This protein binds this small molecule.
Small molecule (SMILES): OC[C@H]1O[C@H](Oc2ccc(-c3c(F)c(F)c(F)c(F)c3F)cc2)[C@@H](O)[C@@H](O)[C@@H]1O

Binding-site contacts:
Ligand atom O3 contacts residue PHE142 of chain 1.C at 3.6 Å.
Ligand atom O6 contacts residue ASN46 of chain 1.C at 2.9 Å (h-bond).
Ligand atom O3 contacts residue ASN135 of chain 1.C at 3.6 Å (h-bond).
Ligand atom O6 contacts residue ASP54 of chain 1.C at 2.4 Å (salt-bridge).
Ligand atom C4 contacts residue ASP54 of chain 1.C at 3.2 Å.
Ligand atom FAK contacts residue TYR48 of chain 1.C at 3.2 Å.
Ligand atom O4 contacts residue ASP54 of chain 1.C at 2.4 Å (salt-bridge).
Ligand atom O4 contacts residue GLN133 of chain 1.C at 3.4 Å (h-bond).
Ligand atom O6 contacts residue PHE1 of chain 1.C at 2.9 Å (h-bond).
Ligand atom CAJ contacts residue TYR48 of chain 1.C at 3.2 Å (hydrophobic).
Ligand atom C5 contacts residue PHE1 of chain 1.C at 3.6 Å (hydrophobic).
Ligand atom CAK contacts residue TYR48 of chain 1.C at 3.4 Å (hydrophobic).
Ligand atom O5 contacts residue PHE1 of chain 1.C at 3.0 Å (h-bond).
Ligand atom CAG contacts residue TYR48 of chain 1.C at 3.6 Å (hydrophobic).
Ligand atom C6 contacts residue ASP54 of chain 1.C at 3.4 Å.
Ligand atom CAL contacts residue TYR48 of chain 1.C at 3.4 Å (hydrophobic).
Ligand atom O2 contacts residue PHE1 of chain 1.C at 2.6 Å (h-bond).
Ligand atom CAF contacts residue ILE52 of chain 1.C at 3.6 Å (hydrophobic).
Ligand atom O3 contacts residue ASP140 of chain 1.C at 3.1 Å (salt-bridge).
Ligand atom O5 contacts residue ASP47 of chain 1.C at 3.7 Å.
Ligand atom C4 contacts residue GLN133 of chain 1.C at 3.7 Å.
Ligand atom C3 contacts residue ASP140 of chain 1.C at 3.5 Å.
Ligand atom O4 contacts residue ASN135 of chain 1.C at 3.0 Å (h-bond).
Ligand atom C2 contacts residue PHE1 of chain 1.C at 3.6 Å (hydrophobic).
Ligand atom O4 contacts residue ILE52 of chain 1.C at 3.5 Å.
Ligand atom C6 contacts residue ASP47 of chain 1.C at 3.6 Å.
Ligand atom C1 contacts residue PHE1 of chain 1.C at 3.6 Å (hydrophobic).
Ligand atom CAE contacts residue ILE52 of chain 1.C at 3.6 Å (hydrophobic).
Ligand atom FAJ contacts residue TYR48 of chain 1.C at 3.1 Å.
Ligand atom C4 contacts residue PHE1 of chain 1.C at 3.6 Å (hydrophobic).
Ligand atom O3 contacts residue GLN133 of chain 1.C at 3.0 Å (h-bond).
Ligand atom C6 contacts residue ASN46 of chain 1.C at 3.1 Å.
Ligand atom FAL contacts residue ILE52 of chain 1.C at 3.3 Å.
Ligand atom CAI contacts residue TYR48 of chain 1.C at 3.4 Å (hydrophobic).
Ligand atom FAL contacts residue TYR48 of chain 1.C at 3.7 Å.
Ligand atom O6 contacts residue ASP47 of chain 1.C at 2.9 Å (salt-bridge).
Ligand atom CAH contacts residue TYR48 of chain 1.C at 3.6 Å (hydrophobic).
Ligand atom CAC contacts residue TYR48 of chain 1.C at 3.7 Å (hydrophobic).
Ligand atom FAK contacts residue THR51 of chain 1.C at 3.6 Å.
Ligand atom O2 contacts residue ILE13 of chain 1.C at 3.4 Å.

Sequence of chain 1.C:
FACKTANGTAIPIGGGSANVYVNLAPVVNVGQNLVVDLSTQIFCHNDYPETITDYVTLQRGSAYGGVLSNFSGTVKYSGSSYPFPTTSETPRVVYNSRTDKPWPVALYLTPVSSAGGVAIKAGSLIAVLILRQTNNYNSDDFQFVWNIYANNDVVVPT